Binding-site contacts:
Ligand atom C2 contacts residue ASN57 of chain 1.A at 2.5 Å.
Ligand atom C5 contacts residue ARG14 of chain 1.A at 3.8 Å.
Ligand atom C5 contacts residue ASN57 of chain 1.A at 3.7 Å.
Ligand atom C4 contacts residue ASN57 of chain 1.A at 4.3 Å.
Ligand atom C7 contacts residue ASN57 of chain 1.A at 3.5 Å.
Ligand atom N2 contacts residue ASN57 of chain 1.A at 2.9 Å (h-bond).
Ligand atom O5 contacts residue ASN57 of chain 1.A at 2.4 Å (h-bond).
Ligand atom C8 contacts residue ASN57 of chain 1.A at 3.9 Å.
Ligand atom C1 contacts residue ARG14 of chain 1.A at 4.0 Å.
Ligand atom O5 contacts residue ARG14 of chain 1.A at 4.0 Å.
Ligand atom C3 contacts residue ASN57 of chain 1.A at 3.9 Å.
Ligand atom C6 contacts residue ARG14 of chain 1.A at 4.2 Å.
Ligand atom C1 contacts residue ASN57 of chain 1.A at 1.5 Å.
Ligand atom O7 contacts residue ASN57 of chain 1.A at 4.4 Å.

Sequence of chain 1.A:
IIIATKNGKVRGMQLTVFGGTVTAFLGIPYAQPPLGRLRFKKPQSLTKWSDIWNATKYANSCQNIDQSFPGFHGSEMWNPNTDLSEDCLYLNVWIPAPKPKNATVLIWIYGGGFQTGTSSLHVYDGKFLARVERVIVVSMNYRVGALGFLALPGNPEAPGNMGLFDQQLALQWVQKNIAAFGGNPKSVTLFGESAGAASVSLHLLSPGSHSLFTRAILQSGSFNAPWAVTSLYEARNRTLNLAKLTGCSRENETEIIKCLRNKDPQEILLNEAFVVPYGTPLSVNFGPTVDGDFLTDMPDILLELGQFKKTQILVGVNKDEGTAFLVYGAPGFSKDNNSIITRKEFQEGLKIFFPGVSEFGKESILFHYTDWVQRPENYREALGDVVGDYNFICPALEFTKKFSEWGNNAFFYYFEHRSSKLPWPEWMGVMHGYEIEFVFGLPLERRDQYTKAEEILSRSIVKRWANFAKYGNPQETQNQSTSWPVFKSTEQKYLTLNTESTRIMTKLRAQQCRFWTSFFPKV

This protein binds this small molecule.
Small molecule (SMILES): CC(=O)N[C@@H]1[C@@H](O)[C@H](O)[C@@H](CO)O[C@H]1O